Binding-site contacts:
Ligand atom O06 contacts residue PRO272 of chain 12.B at 4.0 Å.
Ligand atom C06 contacts residue ASP224 of chain 12.B at 3.8 Å.
Ligand atom C27 contacts residue ARG359 of chain 12.B at 3.8 Å.
Ligand atom C08 contacts residue HIS227 of chain 12.B at 3.0 Å.
Ligand atom C41 contacts residue VAL23 of chain 12.B at 3.5 Å (hydrophobic).
Ligand atom C33 contacts residue ASP26 of chain 12.B at 2.5 Å.
Ligand atom C40 contacts residue ARG318 of chain 12.B at 3.7 Å.
Ligand atom O14 contacts residue HIS227 of chain 12.B at 1.8 Å (h-bond).
Ligand atom O13 contacts residue PRO358 of chain 12.B at 3.8 Å.
Ligand atom C32 contacts residue ASP26 of chain 12.B at 3.4 Å.
Ligand atom O06 contacts residue LEU215 of chain 12.B at 3.9 Å.
Ligand atom O13 contacts residue ARG359 of chain 12.B at 2.5 Å.
Ligand atom C42 contacts residue VAL23 of chain 12.B at 3.8 Å (hydrophobic).
Ligand atom C40 contacts residue SER234 of chain 12.B at 3.1 Å.
Ligand atom C34 contacts residue GLU22 of chain 12.B at 4.0 Å.
Ligand atom O08 contacts residue ARG276 of chain 12.B at 3.5 Å.
Ligand atom C32 contacts residue VAL23 of chain 12.B at 3.9 Å (hydrophobic).
Ligand atom C34 contacts residue ASP26 of chain 12.B at 3.5 Å.
Ligand atom O13 contacts residue GLY360 of chain 12.B at 3.7 Å.
Ligand atom O12 contacts residue GLY360 of chain 12.B at 3.7 Å.
Ligand atom C41 contacts residue PRO358 of chain 12.B at 4.0 Å (hydrophobic).
Ligand atom C07 contacts residue HIS227 of chain 12.B at 3.1 Å.
Ligand atom C31 contacts residue HIS227 of chain 12.B at 3.4 Å.
Ligand atom C06 contacts residue HIS227 of chain 12.B at 3.7 Å.
Ligand atom C40 contacts residue PRO358 of chain 12.B at 4.0 Å (hydrophobic).
Ligand atom C13 contacts residue HIS227 of chain 12.B at 3.3 Å.
Ligand atom O12 contacts residue ARG359 of chain 12.B at 3.2 Å.
Ligand atom O06 contacts residue THR274 of chain 12.B at 3.7 Å.
Ligand atom C28 contacts residue ARG359 of chain 12.B at 3.6 Å.
Ligand atom C09 contacts residue HIS227 of chain 12.B at 3.5 Å.
Ligand atom O07 contacts residue GLN279 of chain 12.B at 3.6 Å.
Ligand atom C39 contacts residue ALA231 of chain 12.B at 3.6 Å (hydrophobic).
Ligand atom C30 contacts residue HIS227 of chain 12.B at 2.8 Å.
Ligand atom C44 contacts residue GLY360 of chain 12.B at 3.9 Å.
Ligand atom C07 contacts residue ASP224 of chain 12.B at 3.3 Å.
Ligand atom C19 contacts residue ARG276 of chain 12.B at 3.7 Å.
Ligand atom N01 contacts residue HIS227 of chain 12.B at 4.0 Å.
Ligand atom C27 contacts residue GLY360 of chain 12.B at 4.0 Å.
Ligand atom C36 contacts residue HIS227 of chain 12.B at 3.4 Å.
Ligand atom C41 contacts residue SER234 of chain 12.B at 3.6 Å.

A small-molecule ligand and the protein it binds are described below.
Small molecule (SMILES): CC(=O)O[C@H]1C(=O)[C@@]2(C)[C@H]([C@H](OC(=O)c3ccccc3)[C@]3(O)C[C@H](OC(=O)[C@H](O)[C@@H](NC(=O)c4ccccc4)c4ccccc4)C(C)=C1C3(C)C)[C@]1(OC(C)=O)CO[C@@H]1C[C@@H]2O

Sequence of chain 12.B:
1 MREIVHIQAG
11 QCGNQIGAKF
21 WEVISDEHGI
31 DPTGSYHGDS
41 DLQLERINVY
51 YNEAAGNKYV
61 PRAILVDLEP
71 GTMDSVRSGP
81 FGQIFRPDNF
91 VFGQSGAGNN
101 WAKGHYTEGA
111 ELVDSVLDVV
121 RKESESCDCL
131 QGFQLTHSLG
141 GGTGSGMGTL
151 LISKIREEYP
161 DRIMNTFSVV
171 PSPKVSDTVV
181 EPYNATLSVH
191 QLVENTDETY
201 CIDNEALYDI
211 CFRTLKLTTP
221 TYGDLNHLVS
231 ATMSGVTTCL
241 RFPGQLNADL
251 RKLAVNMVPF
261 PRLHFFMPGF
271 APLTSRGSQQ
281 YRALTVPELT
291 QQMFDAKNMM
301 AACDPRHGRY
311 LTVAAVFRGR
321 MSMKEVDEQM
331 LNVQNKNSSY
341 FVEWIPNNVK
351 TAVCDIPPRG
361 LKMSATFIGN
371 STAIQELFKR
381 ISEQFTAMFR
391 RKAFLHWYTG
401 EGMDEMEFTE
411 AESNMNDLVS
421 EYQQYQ